Sequence of chain 1.A:
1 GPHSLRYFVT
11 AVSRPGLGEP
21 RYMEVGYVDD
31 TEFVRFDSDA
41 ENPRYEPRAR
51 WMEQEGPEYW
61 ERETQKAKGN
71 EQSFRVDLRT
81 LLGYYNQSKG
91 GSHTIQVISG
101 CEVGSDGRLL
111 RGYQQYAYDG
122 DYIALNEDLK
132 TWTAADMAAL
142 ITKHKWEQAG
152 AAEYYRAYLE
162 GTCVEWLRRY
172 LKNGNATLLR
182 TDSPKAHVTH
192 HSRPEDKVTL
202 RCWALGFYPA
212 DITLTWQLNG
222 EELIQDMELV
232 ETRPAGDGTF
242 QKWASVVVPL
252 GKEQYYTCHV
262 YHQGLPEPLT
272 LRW

Binding-site contacts:
Ligand atom C4 contacts residue ASN86 of chain 1.A at 4.0 Å.
Ligand atom O5 contacts residue ASN86 of chain 1.A at 2.0 Å (h-bond).
Ligand atom C2 contacts residue ASN86 of chain 1.A at 2.5 Å.
Ligand atom C8 contacts residue ASN86 of chain 1.A at 4.3 Å.
Ligand atom C1 contacts residue ASN86 of chain 1.A at 1.4 Å.
Ligand atom C7 contacts residue ASN86 of chain 1.A at 3.4 Å.
Ligand atom O7 contacts residue ASN86 of chain 1.A at 3.6 Å.
Ligand atom C5 contacts residue ASN86 of chain 1.A at 3.4 Å.
Ligand atom C6 contacts residue ASN86 of chain 1.A at 4.4 Å.
Ligand atom N2 contacts residue ASN86 of chain 1.A at 3.2 Å (h-bond).
Ligand atom C3 contacts residue ASN86 of chain 1.A at 3.8 Å.

A small-molecule ligand and the protein it binds are described below.
Small molecule (SMILES): CC(=O)N[C@@H]1[C@@H](O)[C@H](O)[C@@H](CO)O[C@H]1O